This small molecule binds to this protein.
Small molecule (SMILES): CC(C)(C)c1cccc(CN[C@H]2C[S@](=O)C[C@@H](Cc3cc(F)c(N)c(OC(C(F)(F)F)C(F)(F)F)c3)[C@@H]2O)c1

Sequence of chain 1.B:
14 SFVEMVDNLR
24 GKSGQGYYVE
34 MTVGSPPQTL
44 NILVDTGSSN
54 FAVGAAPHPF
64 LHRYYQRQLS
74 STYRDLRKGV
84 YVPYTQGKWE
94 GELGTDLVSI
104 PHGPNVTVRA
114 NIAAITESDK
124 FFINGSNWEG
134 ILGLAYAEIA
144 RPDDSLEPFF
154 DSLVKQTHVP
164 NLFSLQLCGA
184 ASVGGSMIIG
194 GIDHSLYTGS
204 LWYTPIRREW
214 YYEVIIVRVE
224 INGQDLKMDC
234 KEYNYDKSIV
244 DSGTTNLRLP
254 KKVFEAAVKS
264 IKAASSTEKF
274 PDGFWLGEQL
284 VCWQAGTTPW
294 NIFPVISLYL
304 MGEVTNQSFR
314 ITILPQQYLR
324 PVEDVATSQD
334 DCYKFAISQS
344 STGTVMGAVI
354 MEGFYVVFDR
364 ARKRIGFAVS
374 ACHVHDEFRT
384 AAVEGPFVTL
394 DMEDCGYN

Binding-site contacts:
Ligand atom C5 contacts residue GLY246 of chain 1.B at 3.4 Å.
Ligand atom N33 contacts residue GLY50 of chain 1.B at 3.0 Å (h-bond).
Ligand atom F4 contacts residue GLY27 of chain 1.B at 3.5 Å.
Ligand atom C23 contacts residue ASP244 of chain 1.B at 3.2 Å.
Ligand atom C14 contacts residue GLY246 of chain 1.B at 3.5 Å.
Ligand atom O61 contacts residue SER51 of chain 1.B at 3.5 Å.
Ligand atom C35 contacts residue ASP244 of chain 1.B at 3.5 Å.
Ligand atom C57 contacts residue TYR87 of chain 1.B at 3.6 Å (hydrophobic).
Ligand atom O61 contacts residue GLY50 of chain 1.B at 3.4 Å (h-bond).
Ligand atom C25 contacts residue THR247 of chain 1.B at 3.2 Å.
Ligand atom C14 contacts residue LEU46 of chain 1.B at 3.6 Å (hydrophobic).
Ligand atom C21 contacts residue ASP244 of chain 1.B at 3.6 Å.
Ligand atom C67 contacts residue GLY29 of chain 1.B at 3.6 Å.
Ligand atom C21 contacts residue ASP48 of chain 1.B at 3.6 Å.
Ligand atom C16 contacts residue ASP48 of chain 1.B at 3.4 Å.
Ligand atom C25 contacts residue ASP244 of chain 1.B at 3.2 Å.
Ligand atom O61 contacts residue TYR87 of chain 1.B at 3.5 Å.
Ligand atom C29 contacts residue GLY246 of chain 1.B at 3.6 Å.
Ligand atom C46 contacts residue THR88 of chain 1.B at 3.4 Å.
Ligand atom F70 contacts residue GLN28 of chain 1.B at 2.8 Å.
Ligand atom F68 contacts residue GLN28 of chain 1.B at 3.5 Å.
Ligand atom N64 contacts residue PHE124 of chain 1.B at 2.8 Å (h-bond).
Ligand atom C35 contacts residue GLY50 of chain 1.B at 3.5 Å.
Ligand atom O32 contacts residue TYR87 of chain 1.B at 3.2 Å.
Ligand atom O32 contacts residue THR88 of chain 1.B at 2.8 Å (h-bond).
Ligand atom C53 contacts residue PRO86 of chain 1.B at 3.5 Å (hydrophobic).
Ligand atom C57 contacts residue VAL85 of chain 1.B at 3.6 Å (hydrophobic).
Ligand atom F70 contacts residue GLY29 of chain 1.B at 3.2 Å.
Ligand atom F69 contacts residue LEU46 of chain 1.B at 3.3 Å.
Ligand atom F69 contacts residue GLY246 of chain 1.B at 3.2 Å.
Ligand atom F68 contacts residue GLY29 of chain 1.B at 3.1 Å.
Ligand atom C39 contacts residue GLY50 of chain 1.B at 3.4 Å.
Ligand atom F69 contacts residue GLY29 of chain 1.B at 3.5 Å.
Ligand atom C42 contacts residue PRO86 of chain 1.B at 3.3 Å (hydrophobic).
Ligand atom N33 contacts residue ASP244 of chain 1.B at 2.8 Å (salt-bridge).
Ligand atom F63 contacts residue PHE124 of chain 1.B at 3.0 Å.
Ligand atom F68 contacts residue THR248 of chain 1.B at 3.5 Å.
Ligand atom C67 contacts residue GLY246 of chain 1.B at 3.6 Å.
Ligand atom F4 contacts residue THR248 of chain 1.B at 3.3 Å.
Ligand atom O61 contacts residue ASP48 of chain 1.B at 2.7 Å (salt-bridge).